The protein below binds the small molecule below.
Small molecule (SMILES): CC(=O)N[C@@H]1[C@@H](O)[C@H](O)[C@@H](CO)O[C@H]1O

Sequence of chain 1.B:
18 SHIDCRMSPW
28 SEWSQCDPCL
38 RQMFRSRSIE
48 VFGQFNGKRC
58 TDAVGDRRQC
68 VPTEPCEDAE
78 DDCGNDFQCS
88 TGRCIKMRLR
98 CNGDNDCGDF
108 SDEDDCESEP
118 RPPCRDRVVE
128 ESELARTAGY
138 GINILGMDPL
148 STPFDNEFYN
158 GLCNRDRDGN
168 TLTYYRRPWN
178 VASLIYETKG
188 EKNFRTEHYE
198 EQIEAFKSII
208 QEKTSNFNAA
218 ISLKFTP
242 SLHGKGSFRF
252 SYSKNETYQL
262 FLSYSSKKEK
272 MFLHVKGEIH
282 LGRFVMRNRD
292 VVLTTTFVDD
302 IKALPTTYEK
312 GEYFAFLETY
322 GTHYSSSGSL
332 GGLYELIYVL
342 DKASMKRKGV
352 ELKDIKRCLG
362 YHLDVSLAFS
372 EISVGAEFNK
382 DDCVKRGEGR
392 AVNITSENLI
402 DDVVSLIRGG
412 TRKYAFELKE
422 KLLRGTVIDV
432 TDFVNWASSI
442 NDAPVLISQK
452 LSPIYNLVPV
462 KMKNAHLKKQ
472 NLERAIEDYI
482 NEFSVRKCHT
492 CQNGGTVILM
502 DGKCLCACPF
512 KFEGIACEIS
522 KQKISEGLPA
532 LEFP

Sequence of chain 1.A:
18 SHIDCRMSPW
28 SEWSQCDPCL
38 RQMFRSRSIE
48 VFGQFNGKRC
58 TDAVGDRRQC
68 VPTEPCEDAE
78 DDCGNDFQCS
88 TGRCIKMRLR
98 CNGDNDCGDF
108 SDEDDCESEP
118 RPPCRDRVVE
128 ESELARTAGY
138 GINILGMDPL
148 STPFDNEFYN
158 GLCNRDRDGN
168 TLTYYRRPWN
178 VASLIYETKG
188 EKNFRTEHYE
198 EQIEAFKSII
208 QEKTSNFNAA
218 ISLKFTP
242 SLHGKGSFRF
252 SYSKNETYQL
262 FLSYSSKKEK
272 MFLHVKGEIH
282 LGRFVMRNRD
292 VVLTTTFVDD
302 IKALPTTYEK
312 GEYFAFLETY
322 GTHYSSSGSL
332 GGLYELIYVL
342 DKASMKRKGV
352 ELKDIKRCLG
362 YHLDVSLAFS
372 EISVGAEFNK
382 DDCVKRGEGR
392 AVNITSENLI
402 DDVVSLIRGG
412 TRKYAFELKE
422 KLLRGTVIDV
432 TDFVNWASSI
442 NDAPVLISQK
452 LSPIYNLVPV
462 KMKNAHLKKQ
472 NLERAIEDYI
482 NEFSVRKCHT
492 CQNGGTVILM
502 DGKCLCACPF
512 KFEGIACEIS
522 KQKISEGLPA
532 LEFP

Binding-site contacts:
Ligand atom O7 contacts residue TYR253 of chain 1.B at 2.8 Å (h-bond).
Ligand atom O3 contacts residue ASN213 of chain 1.B at 3.2 Å.
Ligand atom C7 contacts residue TYR253 of chain 1.B at 3.8 Å (hydrophobic).
Ligand atom C7 contacts residue ASN215 of chain 1.B at 3.0 Å.
Ligand atom N2 contacts residue ASN213 of chain 1.B at 3.6 Å.
Ligand atom O5 contacts residue ASN215 of chain 1.B at 2.3 Å (h-bond).
Ligand atom O6 contacts residue ASN380 of chain 1.A at 4.3 Å.
Ligand atom O7 contacts residue SER252 of chain 1.B at 2.6 Å (h-bond).
Ligand atom C2 contacts residue ASN213 of chain 1.B at 4.2 Å.
Ligand atom C3 contacts residue ASN213 of chain 1.B at 4.3 Å.
Ligand atom O5 contacts residue ASN380 of chain 1.A at 3.5 Å (h-bond).
Ligand atom C3 contacts residue ASN215 of chain 1.B at 3.8 Å.
Ligand atom C8 contacts residue ASN215 of chain 1.B at 3.3 Å.
Ligand atom N2 contacts residue ASN215 of chain 1.B at 3.0 Å (h-bond).
Ligand atom C7 contacts residue ASN213 of chain 1.B at 4.3 Å.
Ligand atom C7 contacts residue SER252 of chain 1.B at 3.5 Å.
Ligand atom O7 contacts residue PHE214 of chain 1.B at 3.3 Å (h-bond).
Ligand atom C1 contacts residue ASN215 of chain 1.B at 1.4 Å.
Ligand atom C2 contacts residue ASN215 of chain 1.B at 2.5 Å.
Ligand atom C7 contacts residue PHE214 of chain 1.B at 3.8 Å (hydrophobic).
Ligand atom C8 contacts residue SER252 of chain 1.B at 3.8 Å.
Ligand atom C1 contacts residue ASN380 of chain 1.A at 3.8 Å.
Ligand atom C4 contacts residue ASN215 of chain 1.B at 4.2 Å.
Ligand atom C5 contacts residue ASN215 of chain 1.B at 3.6 Å.
Ligand atom O7 contacts residue ASN213 of chain 1.B at 4.4 Å.
Ligand atom N2 contacts residue TYR253 of chain 1.B at 4.2 Å.
Ligand atom N2 contacts residue PHE214 of chain 1.B at 3.8 Å.
Ligand atom O7 contacts residue ASN215 of chain 1.B at 3.4 Å (h-bond).